Sequence of chain 1.C:
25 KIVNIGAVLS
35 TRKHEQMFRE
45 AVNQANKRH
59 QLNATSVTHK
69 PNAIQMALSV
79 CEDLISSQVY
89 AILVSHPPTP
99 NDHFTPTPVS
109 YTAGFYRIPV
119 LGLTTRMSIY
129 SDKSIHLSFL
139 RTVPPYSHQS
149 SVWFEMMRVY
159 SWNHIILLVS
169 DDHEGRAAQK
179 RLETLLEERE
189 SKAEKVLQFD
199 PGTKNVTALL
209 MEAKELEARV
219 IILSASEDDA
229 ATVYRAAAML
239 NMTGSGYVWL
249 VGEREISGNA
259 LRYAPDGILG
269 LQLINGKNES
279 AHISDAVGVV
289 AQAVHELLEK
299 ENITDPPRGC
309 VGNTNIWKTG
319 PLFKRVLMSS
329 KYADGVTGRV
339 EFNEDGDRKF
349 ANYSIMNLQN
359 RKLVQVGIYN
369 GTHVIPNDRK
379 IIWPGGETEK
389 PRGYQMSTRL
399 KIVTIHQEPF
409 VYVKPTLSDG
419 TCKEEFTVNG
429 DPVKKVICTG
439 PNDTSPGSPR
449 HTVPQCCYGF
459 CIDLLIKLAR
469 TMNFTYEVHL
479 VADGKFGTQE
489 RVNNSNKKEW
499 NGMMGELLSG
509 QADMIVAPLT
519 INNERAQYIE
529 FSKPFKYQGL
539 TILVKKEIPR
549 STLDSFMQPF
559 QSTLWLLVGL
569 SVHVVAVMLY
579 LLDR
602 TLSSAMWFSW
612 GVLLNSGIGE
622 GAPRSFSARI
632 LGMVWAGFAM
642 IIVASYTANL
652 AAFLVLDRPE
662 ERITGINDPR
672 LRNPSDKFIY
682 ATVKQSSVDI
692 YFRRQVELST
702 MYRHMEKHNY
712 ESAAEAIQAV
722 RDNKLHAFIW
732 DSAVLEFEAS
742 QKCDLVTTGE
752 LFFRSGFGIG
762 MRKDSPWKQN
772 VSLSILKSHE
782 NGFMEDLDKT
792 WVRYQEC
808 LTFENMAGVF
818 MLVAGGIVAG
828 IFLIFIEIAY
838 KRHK

This small molecule binds to this protein.
Small molecule (SMILES): CC(=O)N[C@@H]1[C@@H](O)[C@H](O)[C@@H](CO)O[C@H]1O

Binding-site contacts:
Ligand atom C8 contacts residue VAL334 of chain 1.C at 4.4 Å (hydrophobic).
Ligand atom C7 contacts residue VAL334 of chain 1.C at 4.4 Å (hydrophobic).
Ligand atom N2 contacts residue ALA279 of chain 1.C at 4.5 Å.
Ligand atom C6 contacts residue SER278 of chain 1.C at 4.4 Å.
Ligand atom N2 contacts residue ASN276 of chain 1.C at 2.9 Å (h-bond).
Ligand atom C7 contacts residue ASN276 of chain 1.C at 4.0 Å.
Ligand atom O5 contacts residue SER278 of chain 1.C at 4.5 Å.
Ligand atom C2 contacts residue ASN276 of chain 1.C at 2.5 Å.
Ligand atom C5 contacts residue ASN276 of chain 1.C at 3.7 Å.
Ligand atom O7 contacts residue VAL334 of chain 1.C at 3.6 Å.
Ligand atom C7 contacts residue ALA279 of chain 1.C at 4.1 Å (hydrophobic).
Ligand atom O7 contacts residue ALA279 of chain 1.C at 3.7 Å.
Ligand atom O5 contacts residue ASN276 of chain 1.C at 2.4 Å (h-bond).
Ligand atom C1 contacts residue ASN276 of chain 1.C at 1.4 Å.
Ligand atom C4 contacts residue ASN276 of chain 1.C at 4.2 Å.
Ligand atom C3 contacts residue ASN276 of chain 1.C at 3.8 Å.